Binding-site contacts:
Ligand atom CB contacts residue TRP164 of chain 1.D at 3.4 Å (hydrophobic).
Ligand atom OH contacts residue ILE65 of chain 1.D at 3.6 Å.
Ligand atom CA contacts residue ASN76 of chain 1.D at 3.4 Å.
Ligand atom N contacts residue ASN76 of chain 1.D at 3.6 Å.
Ligand atom O contacts residue TYR156 of chain 1.D at 2.6 Å (h-bond).
Ligand atom OXT contacts residue THR140 of chain 1.D at 3.0 Å (h-bond).
Ligand atom C contacts residue ARG83 of chain 1.D at 3.5 Å.
Ligand atom CG contacts residue TYR43 of chain 1.D at 3.6 Å (hydrophobic).
Ligand atom N contacts residue ASN69 of chain 1.D at 3.5 Å (h-bond).
Ligand atom CD contacts residue GLN62 of chain 1.D at 3.5 Å.
Ligand atom CG2 contacts residue ILE72 of chain 1.D at 3.4 Å (hydrophobic).
Ligand atom CG2 contacts residue ASN76 of chain 1.D at 3.5 Å.
Ligand atom O contacts residue TRP144 of chain 1.D at 3.0 Å (h-bond).
Ligand atom CZ contacts residue ILE65 of chain 1.D at 3.6 Å (hydrophobic).
Ligand atom O contacts residue ARG9 of chain 1.D at 3.5 Å (salt-bridge).
Ligand atom CG contacts residue TRP144 of chain 1.D at 3.5 Å (hydrophobic).
Ligand atom CA contacts residue TYR168 of chain 1.D at 3.5 Å (hydrophobic).
Ligand atom CD1 contacts residue MET113 of chain 1.D at 3.6 Å (hydrophobic).
Ligand atom O contacts residue LYS143 of chain 1.D at 3.5 Å.
Ligand atom O contacts residue TRP144 of chain 1.D at 3.4 Å.
Ligand atom CA contacts residue TYR7 of chain 1.D at 3.3 Å (hydrophobic).
Ligand atom CD2 contacts residue ASN69 of chain 1.D at 3.4 Å.
Ligand atom OXT contacts residue LYS143 of chain 1.D at 3.2 Å.
Ligand atom OXT contacts residue ARG83 of chain 1.D at 2.7 Å (salt-bridge).
Ligand atom N contacts residue TYR168 of chain 1.D at 2.8 Å (h-bond).
Ligand atom N contacts residue TYR7 of chain 1.D at 2.8 Å (h-bond).
Ligand atom CA contacts residue ASN69 of chain 1.D at 3.6 Å.
Ligand atom ND2 contacts residue TYR149 of chain 1.D at 3.2 Å (h-bond).
Ligand atom O contacts residue ASN69 of chain 1.D at 3.6 Å (h-bond).
Ligand atom OH contacts residue GLY152 of chain 1.D at 3.4 Å.
Ligand atom OH contacts residue GLY61 of chain 1.D at 3.2 Å.
Ligand atom CE2 contacts residue ILE65 of chain 1.D at 3.3 Å (hydrophobic).
Ligand atom CG contacts residue ASN76 of chain 1.D at 3.5 Å.
Ligand atom N contacts residue TYR97 of chain 1.D at 3.6 Å (h-bond).
Ligand atom CD1 contacts residue TYR156 of chain 1.D at 3.5 Å (hydrophobic).
Ligand atom OH contacts residue GLN62 of chain 1.D at 3.5 Å (h-bond).
Ligand atom O contacts residue TYR111 of chain 1.D at 3.2 Å (h-bond).
Ligand atom C contacts residue TYR7 of chain 1.D at 3.6 Å (hydrophobic).
Ligand atom CD contacts residue TRP144 of chain 1.D at 3.6 Å (hydrophobic).
Ligand atom CB contacts residue ASN76 of chain 1.D at 3.5 Å.

This small molecule binds to this protein.
Small molecule (SMILES): CC(C)C[C@H](NC(=O)[C@@H](NC(=O)[C@H](CC(N)=O)NC(=O)[C@@H]1CCCN1C(=O)CNC(=O)[C@H](CC(C)C)NC(=O)[C@H](Cc1ccc(O)cc1)NC(=O)[C@@H]1CCCN1C(=O)[C@@H](N)Cc1ccc(O)cc1)[C@@H](C)O)C(=O)O

Sequence of chain 1.D:
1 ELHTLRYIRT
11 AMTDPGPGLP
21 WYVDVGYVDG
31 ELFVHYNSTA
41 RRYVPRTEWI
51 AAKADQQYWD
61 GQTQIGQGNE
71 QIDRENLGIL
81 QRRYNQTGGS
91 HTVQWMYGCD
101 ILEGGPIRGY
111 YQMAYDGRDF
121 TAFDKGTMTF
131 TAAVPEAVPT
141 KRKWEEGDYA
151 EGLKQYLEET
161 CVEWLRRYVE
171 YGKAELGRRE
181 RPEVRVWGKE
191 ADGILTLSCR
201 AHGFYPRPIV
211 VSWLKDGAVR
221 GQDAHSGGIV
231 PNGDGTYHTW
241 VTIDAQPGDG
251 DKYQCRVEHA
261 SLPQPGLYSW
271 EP